Binding-site contacts:
Ligand atom C4 contacts residue ASN372 of chain 1.A at 4.3 Å.
Ligand atom C5 contacts residue ASN372 of chain 1.A at 3.6 Å.
Ligand atom O6 contacts residue THR374 of chain 1.A at 3.5 Å.
Ligand atom O7 contacts residue GLY371 of chain 1.A at 4.0 Å.
Ligand atom C1 contacts residue ASN372 of chain 1.A at 1.4 Å.
Ligand atom N2 contacts residue ASN372 of chain 1.A at 2.8 Å (h-bond).
Ligand atom C7 contacts residue ASN372 of chain 1.A at 3.7 Å.
Ligand atom O7 contacts residue ASN372 of chain 1.A at 3.9 Å.
Ligand atom O5 contacts residue ASN372 of chain 1.A at 2.4 Å (h-bond).
Ligand atom C2 contacts residue ASN372 of chain 1.A at 2.5 Å.
Ligand atom C3 contacts residue ASN372 of chain 1.A at 3.8 Å.
Ligand atom C8 contacts residue ASN372 of chain 1.A at 3.2 Å.
Ligand atom O5 contacts residue THR374 of chain 1.A at 4.2 Å.

The protein below binds the small molecule below.
Small molecule (SMILES): CC(=O)N[C@H]1[C@H](O[C@H]2[C@H](O)[C@@H](NC(C)=O)CO[C@@H]2CO)O[C@H](CO)[C@@H](O[C@@H]2O[C@H](CO[C@H]3O[C@H](CO)[C@@H](O)[C@H](O)[C@@H]3O)[C@@H](O)[C@H](O)[C@@H]2O)[C@@H]1O

Sequence of chain 1.A:
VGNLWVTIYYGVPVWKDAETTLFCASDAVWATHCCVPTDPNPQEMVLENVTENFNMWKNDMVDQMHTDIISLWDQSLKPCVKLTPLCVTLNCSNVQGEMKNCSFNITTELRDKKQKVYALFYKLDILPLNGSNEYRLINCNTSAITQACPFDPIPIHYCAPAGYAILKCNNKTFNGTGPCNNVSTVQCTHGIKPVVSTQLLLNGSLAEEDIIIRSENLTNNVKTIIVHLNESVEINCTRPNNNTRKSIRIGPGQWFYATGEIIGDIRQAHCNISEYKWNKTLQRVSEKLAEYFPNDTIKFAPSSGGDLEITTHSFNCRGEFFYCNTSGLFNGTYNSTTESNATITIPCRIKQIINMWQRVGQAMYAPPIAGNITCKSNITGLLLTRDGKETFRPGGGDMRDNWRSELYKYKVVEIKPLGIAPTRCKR